This small molecule binds to this protein.
Small molecule (SMILES): CC(=O)N[C@@H]1[C@@H](O)[C@H](O)[C@@H](CO)O[C@H]1O

Binding-site contacts:
Ligand atom C1 contacts residue ASN28 of chain 2.A at 1.4 Å.
Ligand atom C4 contacts residue ASN28 of chain 2.A at 4.3 Å.
Ligand atom C7 contacts residue ASN28 of chain 2.A at 3.3 Å.
Ligand atom C2 contacts residue ASN28 of chain 2.A at 2.4 Å.
Ligand atom C5 contacts residue ALA29 of chain 2.A at 4.1 Å (hydrophobic).
Ligand atom O5 contacts residue ALA29 of chain 2.A at 3.4 Å (h-bond).
Ligand atom C8 contacts residue ASN28 of chain 2.A at 4.4 Å.
Ligand atom C1 contacts residue ALA29 of chain 2.A at 4.3 Å (hydrophobic).
Ligand atom O6 contacts residue ALA29 of chain 2.A at 4.1 Å.
Ligand atom C6 contacts residue ALA29 of chain 2.A at 3.8 Å (hydrophobic).
Ligand atom O7 contacts residue ASN28 of chain 2.A at 3.5 Å (h-bond).
Ligand atom C6 contacts residue THR30 of chain 2.A at 4.4 Å.
Ligand atom C5 contacts residue ASN28 of chain 2.A at 3.7 Å.
Ligand atom O5 contacts residue THR30 of chain 2.A at 4.4 Å.
Ligand atom C3 contacts residue ASN28 of chain 2.A at 3.8 Å.
Ligand atom O5 contacts residue ASN28 of chain 2.A at 2.5 Å (h-bond).
Ligand atom N2 contacts residue ASN28 of chain 2.A at 2.8 Å (h-bond).

Sequence of chain 2.A:
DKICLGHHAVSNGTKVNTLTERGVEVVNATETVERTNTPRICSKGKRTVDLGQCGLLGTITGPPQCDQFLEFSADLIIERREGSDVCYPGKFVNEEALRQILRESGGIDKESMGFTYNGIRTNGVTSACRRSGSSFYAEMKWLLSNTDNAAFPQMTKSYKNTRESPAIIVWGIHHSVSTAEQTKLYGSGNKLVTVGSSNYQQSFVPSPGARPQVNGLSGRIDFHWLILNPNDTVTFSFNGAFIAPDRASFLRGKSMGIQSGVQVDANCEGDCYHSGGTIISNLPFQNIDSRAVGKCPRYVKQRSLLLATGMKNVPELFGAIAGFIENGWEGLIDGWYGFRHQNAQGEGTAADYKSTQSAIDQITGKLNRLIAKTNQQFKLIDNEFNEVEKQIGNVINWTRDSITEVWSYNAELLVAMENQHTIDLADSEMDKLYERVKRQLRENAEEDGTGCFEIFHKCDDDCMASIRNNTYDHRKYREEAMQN